Binding-site contacts:
Ligand atom C7 contacts residue TYR213 of chain 1.A at 3.7 Å (hydrophobic).
Ligand atom N2 contacts residue NAP1 of chain 1.I at 3.3 Å (h-bond).
Ligand atom C3 contacts residue NAP1 of chain 1.I at 3.6 Å.
Ligand atom C5 contacts residue PHE132 of chain 1.A at 3.9 Å (hydrophobic).
Ligand atom C1 contacts residue PHE132 of chain 1.A at 4.3 Å (hydrophobic).
Ligand atom C6 contacts residue NAP1 of chain 1.I at 3.7 Å.
Ligand atom N4 contacts residue NAP1 of chain 1.I at 3.8 Å.
Ligand atom C8 contacts residue SER130 of chain 1.A at 4.0 Å.
Ligand atom C4 contacts residue NAP1 of chain 1.I at 3.6 Å.
Ligand atom N3 contacts residue PHE132 of chain 1.A at 3.9 Å.
Ligand atom C5 contacts residue NAP1 of chain 1.I at 3.5 Å.
Ligand atom C8 contacts residue PHE132 of chain 1.A at 3.5 Å (hydrophobic).
Ligand atom N1 contacts residue PHE132 of chain 1.A at 3.7 Å.
Ligand atom C2 contacts residue ARG36 of chain 1.A at 3.6 Å.
Ligand atom NAA contacts residue NAP1 of chain 1.I at 3.3 Å.
Ligand atom C2 contacts residue PHE132 of chain 1.A at 4.0 Å (hydrophobic).
Ligand atom N1 contacts residue SER130 of chain 1.A at 4.1 Å.
Ligand atom N4 contacts residue LEU248 of chain 1.A at 4.2 Å.
Ligand atom C7 contacts residue NAP1 of chain 1.I at 3.6 Å.
Ligand atom C4 contacts residue PHE132 of chain 1.A at 3.7 Å (hydrophobic).
Ligand atom C1 contacts residue NAP1 of chain 1.I at 3.8 Å.
Ligand atom C8 contacts residue NAP1 of chain 1.I at 3.5 Å.
Ligand atom N3 contacts residue NAP1 of chain 1.I at 2.8 Å (h-bond).
Ligand atom C6 contacts residue PHE132 of chain 1.A at 4.1 Å (hydrophobic).
Ligand atom NAA contacts residue TYR213 of chain 1.A at 2.7 Å (h-bond).
Ligand atom N1 contacts residue NAP1 of chain 1.I at 3.0 Å (h-bond).
Ligand atom NAA contacts residue PHE132 of chain 1.A at 4.0 Å.
Ligand atom C7 contacts residue PHE132 of chain 1.A at 3.8 Å (hydrophobic).
Ligand atom N1 contacts residue TYR213 of chain 1.A at 3.7 Å.
Ligand atom N2 contacts residue PHE132 of chain 1.A at 3.6 Å.
Ligand atom NAA contacts residue ASP200 of chain 1.A at 3.8 Å.
Ligand atom C3 contacts residue PHE132 of chain 1.A at 3.6 Å (hydrophobic).
Ligand atom N2 contacts residue SER130 of chain 1.A at 2.9 Å (h-bond).
Ligand atom C2 contacts residue NAP1 of chain 1.I at 3.6 Å.
Ligand atom C1 contacts residue ARG36 of chain 1.A at 3.8 Å.

A protein and the small-molecule ligand that binds it are described below.
Small molecule (SMILES): Nc1ccc2nc(N)nc(N)c2c1

Sequence of chain 1.A:
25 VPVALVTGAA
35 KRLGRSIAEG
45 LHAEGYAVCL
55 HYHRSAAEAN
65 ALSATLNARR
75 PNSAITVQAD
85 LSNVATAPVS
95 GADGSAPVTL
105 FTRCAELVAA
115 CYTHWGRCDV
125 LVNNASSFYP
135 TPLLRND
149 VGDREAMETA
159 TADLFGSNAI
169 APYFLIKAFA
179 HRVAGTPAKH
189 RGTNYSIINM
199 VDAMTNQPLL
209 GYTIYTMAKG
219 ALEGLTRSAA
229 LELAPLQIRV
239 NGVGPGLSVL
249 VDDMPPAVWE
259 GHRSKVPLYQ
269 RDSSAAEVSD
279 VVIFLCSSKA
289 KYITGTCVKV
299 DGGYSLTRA